Sequence of chain 1.A:
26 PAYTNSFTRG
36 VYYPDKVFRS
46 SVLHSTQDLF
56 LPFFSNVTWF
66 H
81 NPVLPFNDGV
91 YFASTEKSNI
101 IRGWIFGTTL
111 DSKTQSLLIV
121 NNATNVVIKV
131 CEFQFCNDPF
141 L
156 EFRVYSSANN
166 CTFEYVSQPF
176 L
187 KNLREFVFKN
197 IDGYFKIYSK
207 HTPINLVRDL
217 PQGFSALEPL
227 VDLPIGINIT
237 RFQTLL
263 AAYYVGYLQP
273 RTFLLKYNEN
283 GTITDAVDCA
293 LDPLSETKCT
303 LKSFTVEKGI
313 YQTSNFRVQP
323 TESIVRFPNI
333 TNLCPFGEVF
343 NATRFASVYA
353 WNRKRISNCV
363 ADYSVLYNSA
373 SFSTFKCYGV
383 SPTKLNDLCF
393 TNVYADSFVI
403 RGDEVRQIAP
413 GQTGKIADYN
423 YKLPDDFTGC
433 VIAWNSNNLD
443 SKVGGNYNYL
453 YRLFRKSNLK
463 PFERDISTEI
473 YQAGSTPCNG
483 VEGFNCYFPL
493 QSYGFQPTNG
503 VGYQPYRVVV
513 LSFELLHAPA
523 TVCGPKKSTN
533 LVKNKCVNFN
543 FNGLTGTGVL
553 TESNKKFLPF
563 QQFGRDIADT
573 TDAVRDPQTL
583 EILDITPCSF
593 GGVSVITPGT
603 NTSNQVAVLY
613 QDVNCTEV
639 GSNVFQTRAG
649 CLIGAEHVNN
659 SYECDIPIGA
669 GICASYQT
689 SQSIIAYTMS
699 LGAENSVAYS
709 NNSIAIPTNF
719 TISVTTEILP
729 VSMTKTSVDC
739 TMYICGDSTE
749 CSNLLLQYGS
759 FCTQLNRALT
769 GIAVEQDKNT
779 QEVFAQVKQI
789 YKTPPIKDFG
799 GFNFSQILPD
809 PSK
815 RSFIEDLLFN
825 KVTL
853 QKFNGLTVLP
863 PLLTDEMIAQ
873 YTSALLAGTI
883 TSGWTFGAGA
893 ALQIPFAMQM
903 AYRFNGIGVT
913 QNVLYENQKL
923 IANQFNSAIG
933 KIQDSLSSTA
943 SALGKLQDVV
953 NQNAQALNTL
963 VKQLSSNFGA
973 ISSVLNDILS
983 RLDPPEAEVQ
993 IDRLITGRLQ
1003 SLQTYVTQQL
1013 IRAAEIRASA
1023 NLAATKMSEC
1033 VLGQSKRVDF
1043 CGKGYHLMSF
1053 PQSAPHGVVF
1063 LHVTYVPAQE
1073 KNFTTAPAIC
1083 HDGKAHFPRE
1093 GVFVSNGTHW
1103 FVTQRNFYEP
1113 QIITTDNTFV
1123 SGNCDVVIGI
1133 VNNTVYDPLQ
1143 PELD

This protein binds this small molecule.
Small molecule (SMILES): CC(=O)N[C@@H]1[C@@H](O)[C@H](O)[C@@H](CO)O[C@H]1O

Sequence of chain 1.C:
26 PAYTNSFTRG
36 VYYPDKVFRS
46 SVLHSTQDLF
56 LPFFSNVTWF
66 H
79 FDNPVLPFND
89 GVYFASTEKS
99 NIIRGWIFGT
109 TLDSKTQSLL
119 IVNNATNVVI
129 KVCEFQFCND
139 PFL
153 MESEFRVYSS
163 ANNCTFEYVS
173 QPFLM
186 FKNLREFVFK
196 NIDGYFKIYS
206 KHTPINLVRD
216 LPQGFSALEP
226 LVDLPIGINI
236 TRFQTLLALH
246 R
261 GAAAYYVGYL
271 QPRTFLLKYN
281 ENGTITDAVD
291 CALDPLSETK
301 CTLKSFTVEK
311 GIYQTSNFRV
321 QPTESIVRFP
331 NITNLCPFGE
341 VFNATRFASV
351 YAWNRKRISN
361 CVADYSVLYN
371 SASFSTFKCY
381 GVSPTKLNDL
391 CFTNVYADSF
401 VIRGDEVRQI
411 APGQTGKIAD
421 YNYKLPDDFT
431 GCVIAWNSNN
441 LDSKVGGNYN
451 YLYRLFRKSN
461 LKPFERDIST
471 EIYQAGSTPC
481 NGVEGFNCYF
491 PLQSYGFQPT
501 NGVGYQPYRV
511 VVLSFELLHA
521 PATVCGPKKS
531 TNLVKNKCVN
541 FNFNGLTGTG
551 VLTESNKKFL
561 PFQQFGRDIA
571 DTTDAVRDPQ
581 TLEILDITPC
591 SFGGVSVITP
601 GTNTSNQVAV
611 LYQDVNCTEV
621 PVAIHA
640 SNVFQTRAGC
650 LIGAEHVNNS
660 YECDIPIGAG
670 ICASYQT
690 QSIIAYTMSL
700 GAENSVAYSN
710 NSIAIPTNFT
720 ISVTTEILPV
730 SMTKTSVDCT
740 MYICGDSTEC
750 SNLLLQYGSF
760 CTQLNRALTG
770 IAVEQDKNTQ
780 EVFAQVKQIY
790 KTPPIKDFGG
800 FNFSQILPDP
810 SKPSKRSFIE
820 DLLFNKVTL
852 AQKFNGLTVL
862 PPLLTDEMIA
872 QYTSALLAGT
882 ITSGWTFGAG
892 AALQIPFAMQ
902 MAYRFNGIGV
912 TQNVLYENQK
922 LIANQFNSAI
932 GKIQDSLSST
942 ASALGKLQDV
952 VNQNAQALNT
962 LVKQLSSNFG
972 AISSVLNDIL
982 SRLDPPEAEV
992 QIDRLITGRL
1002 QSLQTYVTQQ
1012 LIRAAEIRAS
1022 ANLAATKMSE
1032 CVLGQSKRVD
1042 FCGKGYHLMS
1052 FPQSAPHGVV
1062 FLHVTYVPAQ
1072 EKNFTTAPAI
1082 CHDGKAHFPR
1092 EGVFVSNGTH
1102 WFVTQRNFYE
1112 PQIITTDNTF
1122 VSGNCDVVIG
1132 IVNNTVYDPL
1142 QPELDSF

Binding-site contacts:
Ligand atom C8 contacts residue ASN1074 of chain 1.C at 3.5 Å.
Ligand atom O7 contacts residue GLN895 of chain 1.A at 3.6 Å (h-bond).
Ligand atom C5 contacts residue ASN1074 of chain 1.C at 3.7 Å.
Ligand atom O7 contacts residue ALA706 of chain 1.C at 3.2 Å.
Ligand atom C7 contacts residue ASN1074 of chain 1.C at 3.4 Å.
Ligand atom O7 contacts residue ASN1074 of chain 1.C at 4.3 Å.
Ligand atom O5 contacts residue ASN1074 of chain 1.C at 2.4 Å (h-bond).
Ligand atom C4 contacts residue ASN1074 of chain 1.C at 4.3 Å.
Ligand atom C1 contacts residue ASN1074 of chain 1.C at 1.4 Å.
Ligand atom C7 contacts residue GLN895 of chain 1.A at 3.9 Å.
Ligand atom C6 contacts residue ASN1074 of chain 1.C at 4.4 Å.
Ligand atom C8 contacts residue GLN895 of chain 1.A at 4.2 Å.
Ligand atom C7 contacts residue ALA706 of chain 1.C at 4.1 Å (hydrophobic).
Ligand atom N2 contacts residue GLN895 of chain 1.A at 4.5 Å.
Ligand atom N2 contacts residue ASN1074 of chain 1.C at 2.9 Å (h-bond).
Ligand atom C3 contacts residue ASN1074 of chain 1.C at 3.8 Å.
Ligand atom C2 contacts residue ASN1074 of chain 1.C at 2.5 Å.
Ligand atom N2 contacts residue ALA706 of chain 1.C at 4.2 Å.